Binding-site contacts:
Ligand atom C8 contacts residue ASN325 of chain 1.A at 4.2 Å.
Ligand atom O5 contacts residue THR407 of chain 1.A at 4.3 Å.
Ligand atom C3 contacts residue HIS323 of chain 1.A at 3.8 Å.
Ligand atom C7 contacts residue ARG436 of chain 1.A at 3.6 Å.
Ligand atom C4 contacts residue ASN325 of chain 1.A at 4.1 Å.
Ligand atom C8 contacts residue HIS323 of chain 1.A at 4.0 Å.
Ligand atom C8 contacts residue ARG436 of chain 1.A at 3.5 Å.
Ligand atom C2 contacts residue ASN325 of chain 1.A at 2.3 Å.
Ligand atom O5 contacts residue ASN325 of chain 1.A at 2.4 Å (h-bond).
Ligand atom C1 contacts residue ASN325 of chain 1.A at 1.4 Å.
Ligand atom C1 contacts residue HIS323 of chain 1.A at 4.3 Å.
Ligand atom C8 contacts residue CYS290 of chain 1.A at 4.3 Å (hydrophobic).
Ligand atom O7 contacts residue ASN325 of chain 1.A at 3.5 Å (h-bond).
Ligand atom C7 contacts residue HIS323 of chain 1.A at 4.0 Å.
Ligand atom C1 contacts residue THR407 of chain 1.A at 4.2 Å.
Ligand atom N2 contacts residue HIS323 of chain 1.A at 3.1 Å (h-bond).
Ligand atom C7 contacts residue ASN325 of chain 1.A at 3.2 Å.
Ligand atom N2 contacts residue ASN325 of chain 1.A at 2.8 Å (h-bond).
Ligand atom C2 contacts residue HIS323 of chain 1.A at 4.0 Å.
Ligand atom C5 contacts residue ASN325 of chain 1.A at 3.7 Å.
Ligand atom O3 contacts residue HIS323 of chain 1.A at 4.2 Å.
Ligand atom O7 contacts residue ASN289 of chain 1.A at 4.5 Å.
Ligand atom C3 contacts residue ASN325 of chain 1.A at 3.6 Å.
Ligand atom O7 contacts residue ARG436 of chain 1.A at 3.2 Å (salt-bridge).
Ligand atom C7 contacts residue ASN289 of chain 1.A at 4.4 Å.
Ligand atom C8 contacts residue THR291 of chain 1.A at 3.7 Å.
Ligand atom C8 contacts residue ASN289 of chain 1.A at 3.3 Å.

Sequence of chain 1.A:
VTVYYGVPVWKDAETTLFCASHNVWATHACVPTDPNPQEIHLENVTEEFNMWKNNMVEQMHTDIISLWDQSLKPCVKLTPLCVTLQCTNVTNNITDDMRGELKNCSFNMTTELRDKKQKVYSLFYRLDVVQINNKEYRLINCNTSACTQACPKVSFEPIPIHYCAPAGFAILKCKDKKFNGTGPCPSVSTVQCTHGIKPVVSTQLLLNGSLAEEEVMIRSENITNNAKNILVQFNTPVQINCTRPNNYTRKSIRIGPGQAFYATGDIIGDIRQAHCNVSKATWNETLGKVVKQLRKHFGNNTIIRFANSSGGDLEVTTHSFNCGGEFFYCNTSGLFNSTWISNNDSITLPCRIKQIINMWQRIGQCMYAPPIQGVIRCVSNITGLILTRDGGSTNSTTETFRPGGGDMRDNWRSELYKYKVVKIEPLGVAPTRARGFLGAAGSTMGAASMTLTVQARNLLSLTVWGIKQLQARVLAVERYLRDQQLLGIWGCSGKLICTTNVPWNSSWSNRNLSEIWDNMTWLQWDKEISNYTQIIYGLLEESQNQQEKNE

A small-molecule ligand and the protein it binds are described below.
Small molecule (SMILES): CC(=O)N[C@@H]1[C@@H](O)[C@H](O)[C@@H](CO)O[C@H]1O